Sequence of chain 1.B:
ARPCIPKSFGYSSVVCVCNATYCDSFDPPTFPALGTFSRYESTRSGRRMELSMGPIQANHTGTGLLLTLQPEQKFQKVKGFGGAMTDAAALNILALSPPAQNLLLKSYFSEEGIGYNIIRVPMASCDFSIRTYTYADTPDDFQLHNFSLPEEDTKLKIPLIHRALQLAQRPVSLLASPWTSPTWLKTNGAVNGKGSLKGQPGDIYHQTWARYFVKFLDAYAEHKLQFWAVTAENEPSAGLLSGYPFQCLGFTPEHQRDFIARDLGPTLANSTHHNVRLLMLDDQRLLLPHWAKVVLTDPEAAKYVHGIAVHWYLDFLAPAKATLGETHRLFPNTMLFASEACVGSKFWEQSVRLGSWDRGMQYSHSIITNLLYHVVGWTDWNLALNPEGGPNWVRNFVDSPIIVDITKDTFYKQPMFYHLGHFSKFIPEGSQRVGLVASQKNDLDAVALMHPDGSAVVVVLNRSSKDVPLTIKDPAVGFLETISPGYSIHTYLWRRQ

Binding-site contacts:
Ligand atom C7 contacts residue ASN270 of chain 1.B at 3.3 Å.
Ligand atom C8 contacts residue ASN270 of chain 1.B at 3.9 Å.
Ligand atom C4 contacts residue ASN270 of chain 1.B at 4.2 Å.
Ligand atom N2 contacts residue ASN270 of chain 1.B at 2.9 Å (h-bond).
Ligand atom O7 contacts residue ASN270 of chain 1.B at 3.2 Å (h-bond).
Ligand atom C1 contacts residue ASN270 of chain 1.B at 1.4 Å.
Ligand atom C2 contacts residue ASN270 of chain 1.B at 2.5 Å.
Ligand atom C3 contacts residue ASN270 of chain 1.B at 3.8 Å.
Ligand atom O6 contacts residue ASN270 of chain 1.B at 4.4 Å.
Ligand atom C8 contacts residue SER271 of chain 1.B at 4.2 Å.
Ligand atom C5 contacts residue ASN270 of chain 1.B at 3.6 Å.
Ligand atom O7 contacts residue ALA269 of chain 1.B at 4.5 Å.
Ligand atom O5 contacts residue ASN270 of chain 1.B at 2.4 Å (h-bond).

This protein binds this small molecule.
Small molecule (SMILES): CC(=O)N[C@@H]1[C@@H](O)[C@H](O)[C@@H](CO)O[C@H]1O